This protein binds this small molecule.
Small molecule (SMILES): COC(=O)CC1=C(C(=O)O)N[C@@H]([C@@H](C=O)NC(=O)Cc2cccs2)SC1

Binding-site contacts:
Ligand atom C2 contacts residue VAL175 of chain 7.A at 3.6 Å (hydrophobic).
Ligand atom C15 contacts residue PHE174 of chain 7.A at 3.2 Å (hydrophobic).
Ligand atom O12 contacts residue SER100 of chain 7.A at 3.6 Å (h-bond).
Ligand atom O12 contacts residue TYR99 of chain 7.A at 3.6 Å.
Ligand atom O12 contacts residue GLN296 of chain 7.A at 3.3 Å.
Ligand atom N10 contacts residue ALA384 of chain 7.A at 3.7 Å.
Ligand atom C6 contacts residue TYR218 of chain 7.A at 3.5 Å (hydrophobic).
Ligand atom C4' contacts residue ARG409 of chain 7.A at 3.1 Å.
Ligand atom O9 contacts residue ALA384 of chain 7.A at 2.9 Å (h-bond).
Ligand atom C11 contacts residue TYR99 of chain 7.A at 3.9 Å (hydrophobic).
Ligand atom C17 contacts residue GLN296 of chain 7.A at 3.5 Å.
Ligand atom C14 contacts residue ILE277 of chain 7.A at 3.9 Å (hydrophobic).
Ligand atom S1 contacts residue VAL175 of chain 7.A at 3.7 Å.
Ligand atom O4A contacts residue ALA384 of chain 7.A at 3.6 Å (h-bond).
Ligand atom N5 contacts residue SER100 of chain 7.A at 3.8 Å.
Ligand atom N5 contacts residue ALA384 of chain 7.A at 3.8 Å.
Ligand atom O9 contacts residue TYR99 of chain 7.A at 3.4 Å.
Ligand atom O4B contacts residue ARG409 of chain 7.A at 2.4 Å (salt-bridge).
Ligand atom C8 contacts residue SER100 of chain 7.A at 1.4 Å.
Ligand atom O9 contacts residue GLY383 of chain 7.A at 3.5 Å.
Ligand atom C7 contacts residue SER100 of chain 7.A at 2.5 Å.
Ligand atom C2 contacts residue TYR218 of chain 7.A at 3.9 Å (hydrophobic).
Ligand atom C8 contacts residue TYR218 of chain 7.A at 3.8 Å (hydrophobic).
Ligand atom C15 contacts residue GLN296 of chain 7.A at 3.2 Å.
Ligand atom N10 contacts residue SER100 of chain 7.A at 3.6 Å.
Ligand atom C16 contacts residue GLN296 of chain 7.A at 3.0 Å.
Ligand atom S1 contacts residue PHE174 of chain 7.A at 3.6 Å.
Ligand atom O4A contacts residue GLY383 of chain 7.A at 3.7 Å.
Ligand atom C16 contacts residue PHE174 of chain 7.A at 3.5 Å (hydrophobic).
Ligand atom C3' contacts residue ARG409 of chain 7.A at 3.9 Å.
Ligand atom S19 contacts residue ILE277 of chain 7.A at 3.6 Å.
Ligand atom C13 contacts residue ILE277 of chain 7.A at 3.4 Å (hydrophobic).
Ligand atom C13 contacts residue TYR99 of chain 7.A at 3.5 Å (hydrophobic).
Ligand atom C14 contacts residue PHE174 of chain 7.A at 3.9 Å (hydrophobic).
Ligand atom O4A contacts residue TRP413 of chain 7.A at 3.8 Å.
Ligand atom O4A contacts residue ARG409 of chain 7.A at 3.4 Å (salt-bridge).
Ligand atom C6 contacts residue SER100 of chain 7.A at 3.3 Å.
Ligand atom O9 contacts residue SER100 of chain 7.A at 2.2 Å (h-bond).
Ligand atom C3' contacts residue LEU350 of chain 7.A at 3.9 Å (hydrophobic).
Ligand atom C4 contacts residue ARG409 of chain 7.A at 3.6 Å.

Sequence of chain 7.A:
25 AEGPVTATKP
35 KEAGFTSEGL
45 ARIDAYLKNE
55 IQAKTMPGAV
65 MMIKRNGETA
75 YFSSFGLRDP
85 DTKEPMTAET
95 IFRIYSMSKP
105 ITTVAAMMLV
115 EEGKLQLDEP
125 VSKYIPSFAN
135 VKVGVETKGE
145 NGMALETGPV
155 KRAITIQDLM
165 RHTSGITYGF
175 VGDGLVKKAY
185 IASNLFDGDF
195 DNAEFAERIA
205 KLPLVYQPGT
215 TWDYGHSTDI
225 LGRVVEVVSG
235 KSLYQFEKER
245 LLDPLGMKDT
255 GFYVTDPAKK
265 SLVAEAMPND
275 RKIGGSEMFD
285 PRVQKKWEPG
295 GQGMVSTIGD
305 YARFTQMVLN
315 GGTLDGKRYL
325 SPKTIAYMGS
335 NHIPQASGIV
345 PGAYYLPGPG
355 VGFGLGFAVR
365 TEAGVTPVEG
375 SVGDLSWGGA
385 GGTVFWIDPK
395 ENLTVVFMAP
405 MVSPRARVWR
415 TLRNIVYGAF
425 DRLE